A small-molecule ligand and the protein it binds are described below.
Small molecule (SMILES): CC(=O)N[C@@H]1[C@@H](O[C@@H]2O[C@@H](C)[C@@H](O)[C@@H](O)[C@@H]2O)[C@H](O[C@@H]2O[C@H](CO)[C@H](O)[C@H](O)[C@H]2O)[C@@H](COS(=O)(=O)O)O[C@H]1O

Binding-site contacts:
Ligand atom C3 contacts residue ASP137 of chain 1.A at 4.2 Å.
Ligand atom C6 contacts residue NA1 of chain 1.E at 4.1 Å.
Ligand atom O4 contacts residue SIA1 of chain 1.F at 3.8 Å.
Ligand atom O7A contacts residue NA1 of chain 1.E at 4.3 Å.
Ligand atom C6 contacts residue ARG146 of chain 1.A at 3.6 Å.
Ligand atom C6 contacts residue THR120 of chain 1.A at 4.1 Å.
Ligand atom O2 contacts residue ASP137 of chain 1.A at 2.7 Å.
Ligand atom C4 contacts residue SIA1 of chain 1.F at 3.4 Å.
Ligand atom C5 contacts residue ASP137 of chain 1.A at 4.2 Å.
Ligand atom O3 contacts residue ASP137 of chain 1.A at 3.3 Å (salt-bridge).
Ligand atom C6 contacts residue TYR122 of chain 1.A at 3.4 Å (hydrophobic).
Ligand atom O7A contacts residue GLU67 of chain 1.A at 2.5 Å.
Ligand atom O6 contacts residue GLU67 of chain 1.A at 4.3 Å.
Ligand atom O3 contacts residue ASP137 of chain 1.A at 3.0 Å (salt-bridge).
Ligand atom C5 contacts residue VAL66 of chain 1.A at 3.8 Å (hydrophobic).
Ligand atom C2 contacts residue ASP137 of chain 1.A at 3.6 Å.
Ligand atom C1 contacts residue ASP137 of chain 1.A at 4.1 Å.
Ligand atom O6 contacts residue ASP137 of chain 1.A at 2.3 Å (salt-bridge).
Ligand atom C3 contacts residue ASP137 of chain 1.A at 3.1 Å.
Ligand atom O4 contacts residue THR120 of chain 1.A at 4.3 Å.
Ligand atom O3 contacts residue ARG146 of chain 1.A at 4.2 Å.
Ligand atom O6 contacts residue NA1 of chain 1.E at 3.5 Å (h-bond).
Ligand atom C4 contacts residue THR120 of chain 1.A at 4.1 Å.
Ligand atom O5 contacts residue ASP137 of chain 1.A at 3.8 Å.
Ligand atom O6 contacts residue ARG146 of chain 1.A at 3.9 Å.
Ligand atom O2 contacts residue SIA1 of chain 1.F at 3.5 Å (h-bond).
Ligand atom C6 contacts residue ASP137 of chain 1.A at 3.3 Å.
Ligand atom O3 contacts residue SIA1 of chain 1.F at 1.7 Å.
Ligand atom C3 contacts residue SIA1 of chain 1.F at 2.7 Å.
Ligand atom C3 contacts residue NA1 of chain 1.E at 4.1 Å.
Ligand atom C2 contacts residue NA1 of chain 1.E at 4.2 Å.
Ligand atom O6 contacts residue TYR122 of chain 1.A at 2.8 Å (h-bond).
Ligand atom O6 contacts residue VAL66 of chain 1.A at 2.5 Å.
Ligand atom C6 contacts residue VAL66 of chain 1.A at 3.2 Å (hydrophobic).
Ligand atom C2 contacts residue ASP137 of chain 1.A at 4.3 Å.
Ligand atom C1 contacts residue NA1 of chain 1.E at 3.8 Å.
Ligand atom O2 contacts residue NA1 of chain 1.E at 3.9 Å.
Ligand atom S contacts residue GLU67 of chain 1.A at 3.8 Å.
Ligand atom S contacts residue NA1 of chain 1.E at 4.3 Å.
Ligand atom C2 contacts residue SIA1 of chain 1.F at 3.7 Å.

Sequence of chain 1.A:
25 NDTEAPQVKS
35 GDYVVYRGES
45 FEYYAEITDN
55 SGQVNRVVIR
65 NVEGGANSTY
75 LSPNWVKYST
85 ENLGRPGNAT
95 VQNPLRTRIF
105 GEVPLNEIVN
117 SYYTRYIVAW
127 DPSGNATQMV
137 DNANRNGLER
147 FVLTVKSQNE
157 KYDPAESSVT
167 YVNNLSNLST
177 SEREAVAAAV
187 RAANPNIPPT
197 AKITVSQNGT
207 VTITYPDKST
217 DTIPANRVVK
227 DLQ